Sequence of chain 1.D:
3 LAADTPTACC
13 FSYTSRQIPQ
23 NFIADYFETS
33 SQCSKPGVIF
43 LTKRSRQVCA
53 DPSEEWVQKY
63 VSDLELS

Binding-site contacts:
Ligand atom O1 contacts residue ARG18 of chain 1.D at 3.8 Å.
Ligand atom O6 contacts residue ARG18 of chain 1.D at 2.6 Å (salt-bridge).
Ligand atom O6 contacts residue PHE24 of chain 1.D at 4.5 Å.
Ligand atom C1 contacts residue GLN19 of chain 1.D at 4.3 Å.
Ligand atom O1 contacts residue GLN19 of chain 1.D at 3.9 Å.
Ligand atom O4 contacts residue PHE24 of chain 1.D at 3.8 Å.
Ligand atom C5 contacts residue PHE24 of chain 1.D at 4.5 Å (hydrophobic).
Ligand atom C3 contacts residue PRO21 of chain 1.D at 4.3 Å (hydrophobic).
Ligand atom C6 contacts residue ARG18 of chain 1.D at 3.2 Å.
Ligand atom C5 contacts residue PRO21 of chain 1.D at 4.2 Å (hydrophobic).
Ligand atom C5 contacts residue ARG18 of chain 1.D at 3.1 Å.
Ligand atom C1 contacts residue ARG18 of chain 1.D at 3.5 Å.
Ligand atom C1 contacts residue PRO21 of chain 1.D at 4.2 Å (hydrophobic).
Ligand atom O5 contacts residue ARG18 of chain 1.D at 2.8 Å (salt-bridge).

A small-molecule ligand and the protein it binds are described below.
Small molecule (SMILES): OC[C@H]1O[C@@H](O)[C@H](O)[C@@H](O)[C@@H]1O